Sequence of chain 3.A:
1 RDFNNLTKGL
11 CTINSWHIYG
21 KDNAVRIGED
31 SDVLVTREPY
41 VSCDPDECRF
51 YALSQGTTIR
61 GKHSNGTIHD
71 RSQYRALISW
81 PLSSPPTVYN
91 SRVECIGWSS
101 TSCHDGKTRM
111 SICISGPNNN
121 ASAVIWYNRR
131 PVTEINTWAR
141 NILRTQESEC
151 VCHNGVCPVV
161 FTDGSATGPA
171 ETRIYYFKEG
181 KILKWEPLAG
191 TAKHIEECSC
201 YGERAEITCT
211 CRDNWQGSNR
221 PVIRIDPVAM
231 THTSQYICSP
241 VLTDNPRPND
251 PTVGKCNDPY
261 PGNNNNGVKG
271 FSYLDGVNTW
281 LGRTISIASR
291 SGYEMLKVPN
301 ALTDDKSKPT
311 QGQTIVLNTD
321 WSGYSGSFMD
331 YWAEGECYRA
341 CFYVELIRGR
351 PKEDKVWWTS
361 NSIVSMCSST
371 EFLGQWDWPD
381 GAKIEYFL

A protein and the small-molecule ligand that binds it are described below.
Small molecule (SMILES): CC(=O)N[C@@H]1[C@@H](O)[C@H](O)[C@@H](CO)O[C@H]1O

Binding-site contacts:
Ligand atom C5 contacts residue ASN65 of chain 3.A at 3.7 Å.
Ligand atom C2 contacts residue ASN65 of chain 3.A at 2.5 Å.
Ligand atom C7 contacts residue ASN65 of chain 3.A at 3.3 Å.
Ligand atom C4 contacts residue TRP357 of chain 3.A at 4.5 Å (hydrophobic).
Ligand atom C4 contacts residue ASN65 of chain 3.A at 4.4 Å.
Ligand atom C5 contacts residue TRP357 of chain 3.A at 3.9 Å (hydrophobic).
Ligand atom C8 contacts residue ASN65 of chain 3.A at 4.4 Å.
Ligand atom C7 contacts residue TRP357 of chain 3.A at 3.7 Å (hydrophobic).
Ligand atom O3 contacts residue TRP357 of chain 3.A at 4.5 Å.
Ligand atom O7 contacts residue ASN65 of chain 3.A at 3.4 Å (h-bond).
Ligand atom C3 contacts residue TRP357 of chain 3.A at 3.8 Å (hydrophobic).
Ligand atom N2 contacts residue TRP357 of chain 3.A at 3.1 Å (h-bond).
Ligand atom O5 contacts residue ASN65 of chain 3.A at 2.4 Å (h-bond).
Ligand atom C1 contacts residue TRP357 of chain 3.A at 3.7 Å (hydrophobic).
Ligand atom C2 contacts residue TRP357 of chain 3.A at 4.0 Å (hydrophobic).
Ligand atom C3 contacts residue ASN65 of chain 3.A at 3.9 Å.
Ligand atom O5 contacts residue TRP357 of chain 3.A at 4.3 Å.
Ligand atom C8 contacts residue TRP357 of chain 3.A at 3.3 Å (hydrophobic).
Ligand atom C1 contacts residue ASN65 of chain 3.A at 1.5 Å.
Ligand atom N2 contacts residue ASN65 of chain 3.A at 2.9 Å (h-bond).